Binding-site contacts:
Ligand atom O7 contacts residue LEU878 of chain 1.A at 4.1 Å.
Ligand atom C8 contacts residue ASN603 of chain 1.A at 3.4 Å.
Ligand atom C6 contacts residue LYS599 of chain 1.A at 3.5 Å.
Ligand atom O6 contacts residue LEU878 of chain 1.A at 3.8 Å.
Ligand atom C2 contacts residue ASN603 of chain 1.A at 2.4 Å.
Ligand atom C3 contacts residue ASN603 of chain 1.A at 3.8 Å.
Ligand atom C1 contacts residue ASN877 of chain 1.A at 4.0 Å.
Ligand atom C2 contacts residue LYS606 of chain 1.A at 4.3 Å.
Ligand atom C7 contacts residue ASP562 of chain 1.A at 3.8 Å.
Ligand atom O7 contacts residue THR566 of chain 1.A at 3.7 Å.
Ligand atom C1 contacts residue LYS599 of chain 1.A at 4.2 Å.
Ligand atom C8 contacts residue LEU878 of chain 1.A at 4.2 Å (hydrophobic).
Ligand atom C8 contacts residue ASN877 of chain 1.A at 4.2 Å.
Ligand atom C5 contacts residue ASN603 of chain 1.A at 3.7 Å.
Ligand atom O6 contacts residue LYS606 of chain 1.A at 4.3 Å.
Ligand atom C4 contacts residue ASN603 of chain 1.A at 4.3 Å.
Ligand atom O6 contacts residue TRP874 of chain 1.A at 3.2 Å.
Ligand atom O6 contacts residue LYS599 of chain 1.A at 4.0 Å.
Ligand atom N2 contacts residue ASN877 of chain 1.A at 3.4 Å (h-bond).
Ligand atom C8 contacts residue LYS606 of chain 1.A at 3.2 Å.
Ligand atom C7 contacts residue ASN877 of chain 1.A at 3.1 Å.
Ligand atom C4 contacts residue ASN877 of chain 1.A at 4.3 Å.
Ligand atom C2 contacts residue ASN877 of chain 1.A at 3.3 Å.
Ligand atom N2 contacts residue ASN603 of chain 1.A at 2.7 Å (h-bond).
Ligand atom C6 contacts residue ASN877 of chain 1.A at 3.5 Å.
Ligand atom O6 contacts residue ASN877 of chain 1.A at 4.1 Å.
Ligand atom O3 contacts residue LYS606 of chain 1.A at 4.1 Å.
Ligand atom O5 contacts residue ASN603 of chain 1.A at 2.5 Å (h-bond).
Ligand atom O4 contacts residue ASN877 of chain 1.A at 3.5 Å (h-bond).
Ligand atom C6 contacts residue TRP874 of chain 1.A at 4.2 Å (hydrophobic).
Ligand atom O7 contacts residue ASN603 of chain 1.A at 4.2 Å.
Ligand atom O5 contacts residue LYS599 of chain 1.A at 4.0 Å.
Ligand atom C1 contacts residue ASN603 of chain 1.A at 1.4 Å.
Ligand atom O7 contacts residue ASP562 of chain 1.A at 3.4 Å (salt-bridge).
Ligand atom O5 contacts residue TRP874 of chain 1.A at 3.8 Å.
Ligand atom N2 contacts residue ASP562 of chain 1.A at 3.5 Å (salt-bridge).
Ligand atom C7 contacts residue ASN603 of chain 1.A at 3.3 Å.
Ligand atom O7 contacts residue ASN877 of chain 1.A at 2.8 Å (h-bond).
Ligand atom O7 contacts residue LEU879 of chain 1.A at 3.8 Å.
Ligand atom C5 contacts residue ASN877 of chain 1.A at 4.4 Å.

Sequence of chain 1.A:
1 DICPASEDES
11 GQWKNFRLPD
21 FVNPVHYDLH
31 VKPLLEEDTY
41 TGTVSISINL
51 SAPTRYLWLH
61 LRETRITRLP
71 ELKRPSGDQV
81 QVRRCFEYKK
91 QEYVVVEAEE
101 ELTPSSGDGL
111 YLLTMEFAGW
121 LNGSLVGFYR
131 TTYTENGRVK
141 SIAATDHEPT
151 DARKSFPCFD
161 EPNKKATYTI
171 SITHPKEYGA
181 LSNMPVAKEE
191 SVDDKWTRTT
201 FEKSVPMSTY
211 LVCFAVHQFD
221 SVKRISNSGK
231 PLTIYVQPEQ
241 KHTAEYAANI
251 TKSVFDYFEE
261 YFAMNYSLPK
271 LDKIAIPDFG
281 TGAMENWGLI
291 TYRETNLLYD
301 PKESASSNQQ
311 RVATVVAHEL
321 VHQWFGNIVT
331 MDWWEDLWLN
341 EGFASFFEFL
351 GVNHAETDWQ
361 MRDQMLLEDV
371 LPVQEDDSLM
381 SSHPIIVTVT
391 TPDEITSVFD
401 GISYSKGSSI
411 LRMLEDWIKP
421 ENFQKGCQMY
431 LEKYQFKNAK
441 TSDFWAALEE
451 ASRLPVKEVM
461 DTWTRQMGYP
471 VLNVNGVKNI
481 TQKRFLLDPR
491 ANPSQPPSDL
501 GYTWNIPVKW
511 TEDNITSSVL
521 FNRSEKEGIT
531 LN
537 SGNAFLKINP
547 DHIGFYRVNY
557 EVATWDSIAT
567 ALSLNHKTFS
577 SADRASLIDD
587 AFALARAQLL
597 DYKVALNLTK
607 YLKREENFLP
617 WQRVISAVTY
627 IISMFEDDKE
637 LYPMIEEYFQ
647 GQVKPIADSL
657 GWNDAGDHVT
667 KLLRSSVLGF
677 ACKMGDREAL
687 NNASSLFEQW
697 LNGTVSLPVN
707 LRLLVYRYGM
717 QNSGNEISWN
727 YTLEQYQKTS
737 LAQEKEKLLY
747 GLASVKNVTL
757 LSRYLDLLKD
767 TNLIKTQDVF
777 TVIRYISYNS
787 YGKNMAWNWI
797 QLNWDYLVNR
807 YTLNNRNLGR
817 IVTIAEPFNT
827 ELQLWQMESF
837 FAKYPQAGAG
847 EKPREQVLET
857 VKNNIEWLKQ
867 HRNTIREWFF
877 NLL

A small-molecule ligand and the protein it binds are described below.
Small molecule (SMILES): CC(=O)N[C@H]1[C@H](O[C@H]2[C@H](O)[C@@H](NC(C)=O)CO[C@@H]2CO)O[C@H](CO)[C@@H](O[C@@H]2O[C@H](CO)[C@@H](O)[C@H](O)[C@H]2NC(C)=O)[C@@H]1O